Binding-site contacts:
Ligand atom C4 contacts residue ASN603 of chain 1.A at 4.3 Å.
Ligand atom N2 contacts residue ASN603 of chain 1.A at 2.9 Å (h-bond).
Ligand atom C7 contacts residue ASN603 of chain 1.A at 3.3 Å.
Ligand atom C1 contacts residue ASN603 of chain 1.A at 1.4 Å.
Ligand atom C2 contacts residue ASN603 of chain 1.A at 2.5 Å.
Ligand atom C5 contacts residue ASN603 of chain 1.A at 3.8 Å.
Ligand atom O6 contacts residue ASN603 of chain 1.A at 3.9 Å.
Ligand atom C3 contacts residue ASN603 of chain 1.A at 3.8 Å.
Ligand atom O7 contacts residue ASN603 of chain 1.A at 3.3 Å (h-bond).
Ligand atom C8 contacts residue ASN603 of chain 1.A at 4.4 Å.
Ligand atom O5 contacts residue ASN603 of chain 1.A at 2.5 Å (h-bond).

A protein and the small-molecule ligand that binds it are described below.
Small molecule (SMILES): CC(=O)N[C@@H]1[C@@H](O)[C@H](O)[C@@H](CO)O[C@H]1O

Sequence of chain 1.A:
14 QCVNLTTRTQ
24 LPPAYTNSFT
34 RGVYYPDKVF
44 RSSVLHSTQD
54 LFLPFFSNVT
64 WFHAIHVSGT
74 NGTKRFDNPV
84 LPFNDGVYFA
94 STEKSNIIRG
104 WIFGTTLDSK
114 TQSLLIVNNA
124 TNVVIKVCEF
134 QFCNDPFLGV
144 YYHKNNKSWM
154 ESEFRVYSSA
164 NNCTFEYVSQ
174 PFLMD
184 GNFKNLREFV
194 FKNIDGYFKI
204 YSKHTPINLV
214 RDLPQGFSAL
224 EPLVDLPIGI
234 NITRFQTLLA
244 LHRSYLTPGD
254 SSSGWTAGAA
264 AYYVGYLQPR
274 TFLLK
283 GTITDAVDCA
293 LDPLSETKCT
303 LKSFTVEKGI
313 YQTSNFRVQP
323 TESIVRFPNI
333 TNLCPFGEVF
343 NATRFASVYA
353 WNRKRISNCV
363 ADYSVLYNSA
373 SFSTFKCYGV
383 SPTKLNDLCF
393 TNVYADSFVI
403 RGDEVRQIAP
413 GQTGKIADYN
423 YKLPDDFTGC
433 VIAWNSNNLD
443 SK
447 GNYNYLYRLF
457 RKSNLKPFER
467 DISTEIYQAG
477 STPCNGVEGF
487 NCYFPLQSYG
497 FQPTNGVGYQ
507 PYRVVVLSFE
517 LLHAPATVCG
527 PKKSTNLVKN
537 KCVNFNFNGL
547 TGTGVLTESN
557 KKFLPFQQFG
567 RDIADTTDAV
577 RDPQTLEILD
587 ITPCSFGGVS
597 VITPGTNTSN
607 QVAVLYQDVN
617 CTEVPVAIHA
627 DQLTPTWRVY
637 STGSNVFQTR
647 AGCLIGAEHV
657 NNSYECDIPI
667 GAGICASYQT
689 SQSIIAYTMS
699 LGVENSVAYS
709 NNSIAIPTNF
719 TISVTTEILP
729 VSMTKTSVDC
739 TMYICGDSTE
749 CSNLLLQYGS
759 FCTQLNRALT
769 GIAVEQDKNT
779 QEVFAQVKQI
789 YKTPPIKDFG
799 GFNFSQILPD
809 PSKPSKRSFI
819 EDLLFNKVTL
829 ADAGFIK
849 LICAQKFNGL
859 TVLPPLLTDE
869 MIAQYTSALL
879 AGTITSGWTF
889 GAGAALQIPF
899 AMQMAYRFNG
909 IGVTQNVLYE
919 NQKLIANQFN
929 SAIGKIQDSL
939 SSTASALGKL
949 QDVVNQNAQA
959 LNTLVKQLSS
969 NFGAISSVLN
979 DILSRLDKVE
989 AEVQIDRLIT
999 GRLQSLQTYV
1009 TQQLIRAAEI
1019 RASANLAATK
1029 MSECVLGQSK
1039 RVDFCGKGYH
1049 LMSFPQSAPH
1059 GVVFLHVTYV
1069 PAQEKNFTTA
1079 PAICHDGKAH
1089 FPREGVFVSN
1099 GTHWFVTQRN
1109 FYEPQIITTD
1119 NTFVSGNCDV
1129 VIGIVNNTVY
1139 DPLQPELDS